A protein and the small-molecule ligand that binds it are described below.
Small molecule (SMILES): CC(=O)N[C@@H]1[C@@H](O)[C@H](O)[C@@H](CO)O[C@H]1O

Binding-site contacts:
Ligand atom C7 contacts residue GLN97 of chain 1.A at 3.8 Å.
Ligand atom C3 contacts residue ASN76 of chain 1.A at 3.8 Å.
Ligand atom C5 contacts residue ASN76 of chain 1.A at 3.6 Å.
Ligand atom C4 contacts residue ASN76 of chain 1.A at 4.2 Å.
Ligand atom C7 contacts residue GLY74 of chain 1.A at 3.8 Å.
Ligand atom O7 contacts residue ASN76 of chain 1.A at 3.3 Å (h-bond).
Ligand atom N2 contacts residue ASN76 of chain 1.A at 3.1 Å (h-bond).
Ligand atom C1 contacts residue GLY74 of chain 1.A at 3.8 Å.
Ligand atom C8 contacts residue LEU54 of chain 1.A at 4.2 Å (hydrophobic).
Ligand atom O5 contacts residue ASN76 of chain 1.A at 2.3 Å (h-bond).
Ligand atom C1 contacts residue ASN76 of chain 1.A at 1.4 Å.
Ligand atom C8 contacts residue GLY74 of chain 1.A at 3.8 Å.
Ligand atom C7 contacts residue ASN76 of chain 1.A at 3.4 Å.
Ligand atom C2 contacts residue GLY74 of chain 1.A at 4.1 Å.
Ligand atom C2 contacts residue ASN76 of chain 1.A at 2.5 Å.
Ligand atom O7 contacts residue GLN97 of chain 1.A at 3.3 Å.
Ligand atom C8 contacts residue LEU51 of chain 1.A at 4.1 Å (hydrophobic).
Ligand atom N2 contacts residue GLY74 of chain 1.A at 3.3 Å (h-bond).
Ligand atom C8 contacts residue GLN97 of chain 1.A at 3.7 Å.

Sequence of chain 1.A:
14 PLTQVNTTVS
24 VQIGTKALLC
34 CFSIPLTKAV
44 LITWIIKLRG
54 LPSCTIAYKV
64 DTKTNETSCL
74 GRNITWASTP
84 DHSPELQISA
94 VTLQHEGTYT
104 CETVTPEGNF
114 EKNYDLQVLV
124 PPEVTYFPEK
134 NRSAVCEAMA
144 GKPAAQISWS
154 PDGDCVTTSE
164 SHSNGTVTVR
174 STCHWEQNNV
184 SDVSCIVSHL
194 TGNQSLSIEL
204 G